The small molecule below binds the protein below.
Small molecule (SMILES): CC(=O)N[C@H]1[C@H](O[C@H]2[C@H](O)[C@@H](NC(C)=O)CO[C@@H]2CO)O[C@H](CO)[C@@H](O[C@H]2O[C@H](CO)[C@@H](O)[C@H](O)[C@@H]2O)[C@@H]1O

Binding-site contacts:
Ligand atom C8 contacts residue ALA123 of chain 1.A at 3.9 Å (hydrophobic).
Ligand atom C5 contacts residue ASN125 of chain 1.A at 4.4 Å.
Ligand atom C8 contacts residue ASN122 of chain 1.A at 4.0 Å.
Ligand atom C5 contacts residue ASN122 of chain 1.A at 3.7 Å.
Ligand atom C2 contacts residue ASN122 of chain 1.A at 2.5 Å.
Ligand atom C8 contacts residue THR124 of chain 1.A at 4.2 Å.
Ligand atom C5 contacts residue GLU154 of chain 1.A at 3.9 Å.
Ligand atom C8 contacts residue VAL169 of chain 1.A at 3.9 Å (hydrophobic).
Ligand atom C7 contacts residue ASN122 of chain 1.A at 3.4 Å.
Ligand atom O6 contacts residue MET153 of chain 1.A at 4.5 Å.
Ligand atom C6 contacts residue MET153 of chain 1.A at 4.3 Å (hydrophobic).
Ligand atom C3 contacts residue ASN125 of chain 1.A at 4.0 Å.
Ligand atom O6 contacts residue GLU154 of chain 1.A at 2.6 Å (salt-bridge).
Ligand atom C1 contacts residue ASN122 of chain 1.A at 1.4 Å.
Ligand atom N2 contacts residue ASN125 of chain 1.A at 4.3 Å.
Ligand atom O6 contacts residue VAL127 of chain 1.A at 3.4 Å.
Ligand atom C4 contacts residue ASN122 of chain 1.A at 4.2 Å.
Ligand atom C1 contacts residue GLU154 of chain 1.A at 3.7 Å.
Ligand atom C1 contacts residue ASN125 of chain 1.A at 4.2 Å.
Ligand atom O7 contacts residue ASN122 of chain 1.A at 3.3 Å (h-bond).
Ligand atom O3 contacts residue ASN125 of chain 1.A at 4.5 Å.
Ligand atom C3 contacts residue ASN122 of chain 1.A at 3.8 Å.
Ligand atom C8 contacts residue VAL127 of chain 1.A at 4.2 Å (hydrophobic).
Ligand atom O5 contacts residue ASN122 of chain 1.A at 2.3 Å (h-bond).
Ligand atom N2 contacts residue ASN122 of chain 1.A at 3.1 Å (h-bond).
Ligand atom O7 contacts residue VAL169 of chain 1.A at 4.3 Å.
Ligand atom O5 contacts residue GLU154 of chain 1.A at 3.1 Å (salt-bridge).
Ligand atom C6 contacts residue GLU154 of chain 1.A at 3.3 Å.

Sequence of chain 1.A:
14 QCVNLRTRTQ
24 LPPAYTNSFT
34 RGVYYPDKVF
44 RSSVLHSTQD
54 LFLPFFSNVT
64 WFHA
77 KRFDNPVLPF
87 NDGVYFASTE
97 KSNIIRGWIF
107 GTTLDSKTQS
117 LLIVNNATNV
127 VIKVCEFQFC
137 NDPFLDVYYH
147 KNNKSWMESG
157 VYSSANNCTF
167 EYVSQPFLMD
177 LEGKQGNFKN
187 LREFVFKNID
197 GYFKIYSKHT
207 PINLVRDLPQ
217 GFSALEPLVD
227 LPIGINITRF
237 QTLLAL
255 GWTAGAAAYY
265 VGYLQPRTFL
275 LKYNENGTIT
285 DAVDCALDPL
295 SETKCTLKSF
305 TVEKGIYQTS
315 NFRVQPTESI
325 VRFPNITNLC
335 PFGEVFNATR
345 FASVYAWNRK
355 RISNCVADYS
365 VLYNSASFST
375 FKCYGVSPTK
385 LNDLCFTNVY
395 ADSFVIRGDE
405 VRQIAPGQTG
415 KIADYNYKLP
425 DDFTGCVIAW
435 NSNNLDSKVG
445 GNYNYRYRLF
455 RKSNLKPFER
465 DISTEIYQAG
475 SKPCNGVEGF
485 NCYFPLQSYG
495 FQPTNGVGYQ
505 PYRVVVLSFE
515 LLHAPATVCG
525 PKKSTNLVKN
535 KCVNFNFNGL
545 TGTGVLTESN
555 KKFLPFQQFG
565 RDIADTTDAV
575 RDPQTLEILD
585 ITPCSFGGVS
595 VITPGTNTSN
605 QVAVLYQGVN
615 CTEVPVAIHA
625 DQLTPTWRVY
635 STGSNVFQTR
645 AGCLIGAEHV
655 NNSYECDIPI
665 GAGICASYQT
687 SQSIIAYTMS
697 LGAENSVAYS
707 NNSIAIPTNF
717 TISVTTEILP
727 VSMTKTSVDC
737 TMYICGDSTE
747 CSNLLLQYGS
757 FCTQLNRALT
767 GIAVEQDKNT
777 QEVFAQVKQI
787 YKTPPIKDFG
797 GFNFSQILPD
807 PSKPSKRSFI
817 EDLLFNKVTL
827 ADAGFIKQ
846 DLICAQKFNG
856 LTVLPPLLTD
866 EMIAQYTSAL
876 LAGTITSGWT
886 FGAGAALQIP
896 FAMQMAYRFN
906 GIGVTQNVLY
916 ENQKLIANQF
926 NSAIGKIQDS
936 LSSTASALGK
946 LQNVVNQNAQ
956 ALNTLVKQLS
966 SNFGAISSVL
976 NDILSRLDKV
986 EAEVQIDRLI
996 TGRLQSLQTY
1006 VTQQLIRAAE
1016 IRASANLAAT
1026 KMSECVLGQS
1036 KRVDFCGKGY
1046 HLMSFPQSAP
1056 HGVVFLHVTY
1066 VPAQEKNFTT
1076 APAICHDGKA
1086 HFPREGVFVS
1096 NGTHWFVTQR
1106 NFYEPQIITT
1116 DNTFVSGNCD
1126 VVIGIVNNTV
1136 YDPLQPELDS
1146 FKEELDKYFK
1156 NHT